Binding-site contacts:
Ligand atom O6 contacts residue GLY137 of chain 1.J at 4.3 Å.
Ligand atom C5 contacts residue ASN138 of chain 1.J at 3.8 Å.
Ligand atom C1 contacts residue ASN138 of chain 1.J at 2.1 Å.
Ligand atom N2 contacts residue ASN138 of chain 1.J at 3.9 Å.
Ligand atom O6 contacts residue GLN85 of chain 1.J at 4.0 Å.
Ligand atom C3 contacts residue ASN138 of chain 1.J at 4.4 Å.
Ligand atom C2 contacts residue ASN138 of chain 1.J at 3.2 Å.
Ligand atom O5 contacts residue ASN138 of chain 1.J at 2.4 Å (h-bond).

This protein binds this small molecule.
Small molecule (SMILES): CC(=O)N[C@H]1[C@H](O[C@H]2[C@H](O)[C@@H](NC(C)=O)CO[C@@H]2CO)O[C@H](CO)[C@@H](O[C@@H]2O[C@H](CO)[C@@H](O)[C@H](O)[C@@H]2O)[C@@H]1O

Sequence of chain 1.J:
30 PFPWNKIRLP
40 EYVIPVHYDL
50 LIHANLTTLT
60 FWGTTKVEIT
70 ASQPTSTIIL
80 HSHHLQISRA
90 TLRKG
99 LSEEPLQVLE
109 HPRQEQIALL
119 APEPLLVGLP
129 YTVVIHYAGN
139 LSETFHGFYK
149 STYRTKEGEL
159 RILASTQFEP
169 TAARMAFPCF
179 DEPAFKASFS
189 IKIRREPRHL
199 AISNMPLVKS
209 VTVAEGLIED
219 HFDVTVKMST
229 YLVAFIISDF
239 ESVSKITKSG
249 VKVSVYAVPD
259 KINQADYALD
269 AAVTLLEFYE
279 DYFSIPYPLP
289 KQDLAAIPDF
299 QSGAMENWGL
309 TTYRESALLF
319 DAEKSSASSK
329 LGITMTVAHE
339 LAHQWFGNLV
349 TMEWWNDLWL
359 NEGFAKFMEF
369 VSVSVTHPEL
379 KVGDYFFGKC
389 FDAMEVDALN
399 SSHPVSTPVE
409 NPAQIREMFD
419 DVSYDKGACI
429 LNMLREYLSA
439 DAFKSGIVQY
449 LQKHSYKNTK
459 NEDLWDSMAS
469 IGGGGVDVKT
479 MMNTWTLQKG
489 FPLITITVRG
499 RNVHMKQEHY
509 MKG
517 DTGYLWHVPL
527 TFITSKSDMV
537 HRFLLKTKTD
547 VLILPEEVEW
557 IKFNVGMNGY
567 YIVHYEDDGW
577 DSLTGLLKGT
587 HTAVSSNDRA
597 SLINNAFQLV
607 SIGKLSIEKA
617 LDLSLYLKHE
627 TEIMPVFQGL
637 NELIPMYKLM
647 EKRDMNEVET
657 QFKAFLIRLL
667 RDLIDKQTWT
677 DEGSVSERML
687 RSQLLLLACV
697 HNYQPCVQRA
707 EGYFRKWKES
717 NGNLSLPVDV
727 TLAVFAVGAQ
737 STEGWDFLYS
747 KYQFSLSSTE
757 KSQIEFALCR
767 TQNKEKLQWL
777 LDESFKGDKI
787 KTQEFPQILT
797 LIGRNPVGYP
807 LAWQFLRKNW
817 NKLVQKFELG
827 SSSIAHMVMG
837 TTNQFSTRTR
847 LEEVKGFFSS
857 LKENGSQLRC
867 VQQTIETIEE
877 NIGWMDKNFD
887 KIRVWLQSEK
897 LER